Sequence of chain 30.A:
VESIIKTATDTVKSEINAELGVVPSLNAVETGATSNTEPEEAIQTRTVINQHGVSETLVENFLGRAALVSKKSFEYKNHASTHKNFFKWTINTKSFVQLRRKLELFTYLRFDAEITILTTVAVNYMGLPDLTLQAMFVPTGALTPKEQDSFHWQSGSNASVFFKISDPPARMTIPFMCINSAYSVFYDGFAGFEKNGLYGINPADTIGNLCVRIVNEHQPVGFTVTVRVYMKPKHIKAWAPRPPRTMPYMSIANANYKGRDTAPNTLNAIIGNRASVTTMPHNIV

Binding-site contacts:
Ligand atom C10 contacts residue ASN275 of chain 30.A at 3.3 Å.
Ligand atom O4 contacts residue ARG95 of chain 30.C at 3.6 Å (salt-bridge).
Ligand atom N5 contacts residue PRO231 of chain 30.C at 2.9 Å (h-bond).
Ligand atom O4 contacts residue ASN275 of chain 30.A at 3.0 Å (h-bond).
Ligand atom C3 contacts residue PRO274 of chain 30.A at 3.8 Å (hydrophobic).
Ligand atom C5 contacts residue PRO231 of chain 30.C at 3.7 Å (hydrophobic).
Ligand atom N5 contacts residue ASP232 of chain 30.C at 4.1 Å.
Ligand atom C4 contacts residue ASP91 of chain 30.C at 3.2 Å.
Ligand atom O4 contacts residue ASP232 of chain 30.C at 2.7 Å (salt-bridge).
Ligand atom C3 contacts residue ASP232 of chain 30.C at 4.0 Å.
Ligand atom C1 contacts residue ARG104 of chain 30.C at 3.6 Å.
Ligand atom C6 contacts residue ASP91 of chain 30.C at 3.8 Å.
Ligand atom C4 contacts residue PRO231 of chain 30.C at 3.5 Å (hydrophobic).
Ligand atom C11 contacts residue ILE233 of chain 30.C at 3.8 Å (hydrophobic).
Ligand atom C3 contacts residue ARG95 of chain 30.C at 3.9 Å.
Ligand atom O1B contacts residue ARG104 of chain 30.C at 2.8 Å (salt-bridge).
Ligand atom C4 contacts residue ASN275 of chain 30.A at 3.8 Å.
Ligand atom C11 contacts residue PRO231 of chain 30.C at 3.7 Å (hydrophobic).
Ligand atom O4 contacts residue PRO231 of chain 30.C at 3.8 Å.
Ligand atom O10 contacts residue ASN275 of chain 30.A at 2.9 Å (h-bond).
Ligand atom O3 contacts residue ASP91 of chain 30.C at 4.0 Å.
Ligand atom O4 contacts residue ASP91 of chain 30.C at 2.7 Å (salt-bridge).
Ligand atom C4 contacts residue ARG104 of chain 30.C at 3.9 Å.
Ligand atom C11 contacts residue ASP232 of chain 30.C at 3.8 Å.
Ligand atom C5 contacts residue ASN275 of chain 30.A at 3.6 Å.
Ligand atom O7 contacts residue PRO274 of chain 30.A at 3.4 Å.
Ligand atom C4 contacts residue ASP232 of chain 30.C at 3.5 Å.
Ligand atom C11 contacts residue GLY234 of chain 30.C at 3.8 Å.
Ligand atom C10 contacts residue PRO231 of chain 30.C at 3.8 Å (hydrophobic).
Ligand atom C3 contacts residue PRO274 of chain 30.A at 4.1 Å (hydrophobic).
Ligand atom C5 contacts residue PRO274 of chain 30.A at 4.0 Å (hydrophobic).
Ligand atom N5 contacts residue ASN275 of chain 30.A at 3.6 Å (h-bond).
Ligand atom O6 contacts residue PRO274 of chain 30.A at 3.7 Å.
Ligand atom O6 contacts residue ASP91 of chain 30.C at 3.1 Å.
Ligand atom O7 contacts residue ARG270 of chain 30.A at 3.8 Å.
Ligand atom O3 contacts residue PRO274 of chain 30.A at 3.8 Å.
Ligand atom C3 contacts residue ARG104 of chain 30.C at 3.8 Å.
Ligand atom C4 contacts residue PRO274 of chain 30.A at 4.0 Å (hydrophobic).
Ligand atom O10 contacts residue ARG270 of chain 30.A at 3.3 Å.
Ligand atom O3 contacts residue GLY282 of chain 30.A at 3.4 Å.

Sequence of chain 30.C:
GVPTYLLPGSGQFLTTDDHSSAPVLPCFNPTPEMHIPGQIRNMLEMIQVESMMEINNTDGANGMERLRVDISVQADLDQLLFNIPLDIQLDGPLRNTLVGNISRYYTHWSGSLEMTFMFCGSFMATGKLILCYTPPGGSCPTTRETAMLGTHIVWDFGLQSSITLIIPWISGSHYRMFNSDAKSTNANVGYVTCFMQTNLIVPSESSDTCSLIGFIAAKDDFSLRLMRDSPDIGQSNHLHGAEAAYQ

A protein and the small-molecule ligand that binds it are described below.
Small molecule (SMILES): CC(=O)N[C@H]1[C@H]([C@H](O)[C@H](O)CO)O[C@@](OC[C@H]2O[C@@H](O[C@H]3[C@H](O)[C@@H](O)[C@H](O)O[C@@H]3CO)[C@H](O)[C@@H](O)[C@H]2O)(C(=O)O)C[C@@H]1O